This small molecule binds to this protein.
Small molecule (SMILES): CC(=O)[C@H]1CC[C@H]2[C@@H]3CCC4=CC(=O)CC[C@]4(C)[C@H]3CC[C@]12C

Binding-site contacts:
Ligand atom C4 contacts residue VAL130 of chain 1.A at 3.6 Å (hydrophobic).
Ligand atom O20 contacts residue LEU308 of chain 1.A at 3.6 Å.
Ligand atom C21 contacts residue TYR26 of chain 1.A at 3.6 Å (hydrophobic).
Ligand atom C19 contacts residue TRP229 of chain 1.A at 3.9 Å (hydrophobic).
Ligand atom C21 contacts residue TYR57 of chain 1.A at 3.8 Å (hydrophobic).
Ligand atom C3 contacts residue VAL130 of chain 1.A at 3.7 Å (hydrophobic).
Ligand atom C12 contacts residue TYR26 of chain 1.A at 3.9 Å (hydrophobic).
Ligand atom C16 contacts residue LEU310 of chain 1.A at 3.3 Å (hydrophobic).
Ligand atom C12 contacts residue VAL56 of chain 1.A at 4.5 Å (hydrophobic).
Ligand atom C15 contacts residue TRP229 of chain 1.A at 4.3 Å (hydrophobic).
Ligand atom O3 contacts residue VAL130 of chain 1.A at 3.5 Å.
Ligand atom C18 contacts residue TRP229 of chain 1.A at 3.8 Å (hydrophobic).
Ligand atom C21 contacts residue NAP1 of chain 1.C at 3.9 Å.
Ligand atom C20 contacts residue NAP1 of chain 1.C at 4.2 Å.
Ligand atom C6 contacts residue ILE131 of chain 1.A at 3.4 Å (hydrophobic).
Ligand atom C12 contacts residue TYR57 of chain 1.A at 4.3 Å (hydrophobic).
Ligand atom C11 contacts residue TYR26 of chain 1.A at 3.7 Å (hydrophobic).
Ligand atom C7 contacts residue ILE131 of chain 1.A at 3.9 Å (hydrophobic).
Ligand atom O20 contacts residue NAP1 of chain 1.C at 3.9 Å.
Ligand atom C8 contacts residue TRP229 of chain 1.A at 3.9 Å (hydrophobic).
Ligand atom C5 contacts residue TRP229 of chain 1.A at 4.4 Å (hydrophobic).
Ligand atom O20 contacts residue HIS224 of chain 1.A at 3.2 Å (h-bond).
Ligand atom C21 contacts residue HIS224 of chain 1.A at 3.9 Å.
Ligand atom C6 contacts residue TRP229 of chain 1.A at 3.7 Å (hydrophobic).
Ligand atom C15 contacts residue LEU310 of chain 1.A at 3.6 Å (hydrophobic).
Ligand atom C20 contacts residue HIS224 of chain 1.A at 3.9 Å.
Ligand atom C18 contacts residue TYR26 of chain 1.A at 3.8 Å (hydrophobic).
Ligand atom C7 contacts residue TRP229 of chain 1.A at 3.9 Å (hydrophobic).
Ligand atom C1 contacts residue VAL56 of chain 1.A at 3.9 Å (hydrophobic).

Sequence of chain 1.A:
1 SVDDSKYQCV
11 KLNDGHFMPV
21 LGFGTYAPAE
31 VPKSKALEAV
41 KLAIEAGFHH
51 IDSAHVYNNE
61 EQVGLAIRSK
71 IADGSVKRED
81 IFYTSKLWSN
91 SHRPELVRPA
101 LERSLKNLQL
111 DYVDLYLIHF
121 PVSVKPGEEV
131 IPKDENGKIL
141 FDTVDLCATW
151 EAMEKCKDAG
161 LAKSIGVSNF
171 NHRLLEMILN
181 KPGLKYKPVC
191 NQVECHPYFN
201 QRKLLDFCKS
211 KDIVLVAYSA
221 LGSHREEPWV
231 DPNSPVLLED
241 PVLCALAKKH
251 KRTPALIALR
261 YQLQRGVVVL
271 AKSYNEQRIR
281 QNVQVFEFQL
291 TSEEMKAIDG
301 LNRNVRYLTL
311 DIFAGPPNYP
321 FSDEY